Binding-site contacts:
Ligand atom O7 contacts residue ASN1074 of chain 1.B at 3.2 Å (h-bond).
Ligand atom C7 contacts residue ASN1074 of chain 1.B at 3.3 Å.
Ligand atom C3 contacts residue ASN1074 of chain 1.B at 3.8 Å.
Ligand atom C5 contacts residue ALA706 of chain 1.B at 3.9 Å (hydrophobic).
Ligand atom C6 contacts residue ALA706 of chain 1.B at 4.2 Å (hydrophobic).
Ligand atom C8 contacts residue ASN1074 of chain 1.B at 4.0 Å.
Ligand atom C8 contacts residue LYS1073 of chain 1.B at 3.6 Å.
Ligand atom C2 contacts residue ASN1074 of chain 1.B at 2.5 Å.
Ligand atom C5 contacts residue ASN1074 of chain 1.B at 3.6 Å.
Ligand atom C8 contacts residue GLU1072 of chain 1.B at 3.3 Å.
Ligand atom C4 contacts residue ASN1074 of chain 1.B at 4.2 Å.
Ligand atom C1 contacts residue ASN1074 of chain 1.B at 1.4 Å.
Ligand atom N2 contacts residue ASN1074 of chain 1.B at 2.9 Å (h-bond).
Ligand atom O5 contacts residue ASN1074 of chain 1.B at 2.3 Å (h-bond).

Sequence of chain 1.B:
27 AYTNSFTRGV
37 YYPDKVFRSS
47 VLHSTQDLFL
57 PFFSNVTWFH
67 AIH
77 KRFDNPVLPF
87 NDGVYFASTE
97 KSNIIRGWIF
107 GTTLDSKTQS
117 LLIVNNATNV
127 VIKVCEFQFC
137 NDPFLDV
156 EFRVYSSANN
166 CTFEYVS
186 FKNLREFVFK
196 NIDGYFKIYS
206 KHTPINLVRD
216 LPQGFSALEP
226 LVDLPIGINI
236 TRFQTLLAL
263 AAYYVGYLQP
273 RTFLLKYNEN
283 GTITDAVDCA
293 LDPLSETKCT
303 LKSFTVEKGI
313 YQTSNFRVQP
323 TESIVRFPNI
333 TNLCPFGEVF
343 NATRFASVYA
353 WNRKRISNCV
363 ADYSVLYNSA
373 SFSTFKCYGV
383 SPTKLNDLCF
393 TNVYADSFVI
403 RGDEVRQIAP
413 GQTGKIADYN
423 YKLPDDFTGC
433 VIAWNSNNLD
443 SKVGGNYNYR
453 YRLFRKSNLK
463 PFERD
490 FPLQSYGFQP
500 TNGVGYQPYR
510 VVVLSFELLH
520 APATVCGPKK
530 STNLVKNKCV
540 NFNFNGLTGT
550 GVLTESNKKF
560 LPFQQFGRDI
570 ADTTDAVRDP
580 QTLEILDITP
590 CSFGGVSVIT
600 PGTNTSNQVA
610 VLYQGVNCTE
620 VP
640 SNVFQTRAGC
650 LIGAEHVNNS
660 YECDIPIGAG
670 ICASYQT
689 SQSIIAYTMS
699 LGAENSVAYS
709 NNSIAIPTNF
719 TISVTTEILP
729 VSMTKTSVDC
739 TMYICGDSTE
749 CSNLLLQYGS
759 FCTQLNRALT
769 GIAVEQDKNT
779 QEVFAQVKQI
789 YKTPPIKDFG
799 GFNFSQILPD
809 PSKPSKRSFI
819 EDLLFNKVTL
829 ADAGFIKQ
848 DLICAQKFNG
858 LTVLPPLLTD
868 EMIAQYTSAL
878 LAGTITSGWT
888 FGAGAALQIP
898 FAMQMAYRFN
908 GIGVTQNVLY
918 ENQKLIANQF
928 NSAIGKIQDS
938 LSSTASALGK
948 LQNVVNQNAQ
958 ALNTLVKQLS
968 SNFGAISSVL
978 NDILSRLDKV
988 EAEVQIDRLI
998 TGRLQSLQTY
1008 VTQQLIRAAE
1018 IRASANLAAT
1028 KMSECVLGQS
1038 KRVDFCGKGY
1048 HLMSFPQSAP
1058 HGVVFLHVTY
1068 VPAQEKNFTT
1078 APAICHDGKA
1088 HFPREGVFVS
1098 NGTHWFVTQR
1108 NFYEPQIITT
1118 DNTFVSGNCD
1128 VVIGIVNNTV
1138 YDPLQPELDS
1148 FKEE

The small molecule below binds the protein below.
Small molecule (SMILES): CC(=O)N[C@@H]1[C@@H](O)[C@H](O)[C@@H](CO)O[C@H]1O